Sequence of chain 1.A:
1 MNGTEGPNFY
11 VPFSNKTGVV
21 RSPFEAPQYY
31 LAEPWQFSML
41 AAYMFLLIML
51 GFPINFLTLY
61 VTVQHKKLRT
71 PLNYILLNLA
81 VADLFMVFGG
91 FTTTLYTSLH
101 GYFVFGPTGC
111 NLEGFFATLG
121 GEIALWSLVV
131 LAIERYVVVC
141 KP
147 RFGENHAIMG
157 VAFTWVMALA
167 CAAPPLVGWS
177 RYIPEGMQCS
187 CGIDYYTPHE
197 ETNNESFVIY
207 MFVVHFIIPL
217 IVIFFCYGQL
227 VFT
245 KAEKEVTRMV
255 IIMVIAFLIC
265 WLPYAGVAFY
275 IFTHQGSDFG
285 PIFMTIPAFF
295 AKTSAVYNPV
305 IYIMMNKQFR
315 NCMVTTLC

Binding-site contacts:
Ligand atom C7 contacts residue THR4 of chain 1.A at 4.0 Å.
Ligand atom N2 contacts residue ASN15 of chain 1.A at 3.0 Å (h-bond).
Ligand atom C7 contacts residue VAL20 of chain 1.A at 3.7 Å (hydrophobic).
Ligand atom C1 contacts residue VAL20 of chain 1.A at 4.0 Å (hydrophobic).
Ligand atom C2 contacts residue VAL20 of chain 1.A at 3.8 Å (hydrophobic).
Ligand atom N2 contacts residue VAL20 of chain 1.A at 2.9 Å (h-bond).
Ligand atom C2 contacts residue ASN15 of chain 1.A at 2.4 Å.
Ligand atom C8 contacts residue PHE9 of chain 1.A at 3.8 Å (hydrophobic).
Ligand atom C3 contacts residue ASN15 of chain 1.A at 3.8 Å.
Ligand atom C5 contacts residue ASN15 of chain 1.A at 3.6 Å.
Ligand atom C1 contacts residue GLY18 of chain 1.A at 3.9 Å.
Ligand atom C3 contacts residue VAL20 of chain 1.A at 4.2 Å (hydrophobic).
Ligand atom C8 contacts residue THR4 of chain 1.A at 3.9 Å.
Ligand atom C4 contacts residue ASN15 of chain 1.A at 4.2 Å.
Ligand atom O5 contacts residue GLY18 of chain 1.A at 3.5 Å.
Ligand atom O7 contacts residue THR4 of chain 1.A at 3.9 Å.
Ligand atom O7 contacts residue ASN15 of chain 1.A at 3.8 Å.
Ligand atom C7 contacts residue ASN15 of chain 1.A at 3.6 Å.
Ligand atom O5 contacts residue ASN15 of chain 1.A at 2.3 Å (h-bond).
Ligand atom C8 contacts residue ARG21 of chain 1.A at 4.4 Å.
Ligand atom C6 contacts residue GLY18 of chain 1.A at 4.0 Å.
Ligand atom C5 contacts residue GLY18 of chain 1.A at 3.6 Å.
Ligand atom C8 contacts residue VAL20 of chain 1.A at 3.6 Å (hydrophobic).
Ligand atom C1 contacts residue ASN15 of chain 1.A at 1.4 Å.
Ligand atom C8 contacts residue SER22 of chain 1.A at 4.4 Å.

The small molecule below binds the protein below.
Small molecule (SMILES): CC(=O)N[C@H]1[C@H](O[C@H]2[C@H](O)[C@@H](NC(C)=O)CO[C@@H]2CO)O[C@H](CO)[C@@H](O)[C@@H]1O